Binding-site contacts:
Ligand atom C1 contacts residue ASN40 of chain 1.B at 1.5 Å.
Ligand atom C3 contacts residue ASN40 of chain 1.B at 3.9 Å.
Ligand atom N2 contacts residue ASN40 of chain 1.B at 3.7 Å.
Ligand atom C5 contacts residue ASN40 of chain 1.B at 3.1 Å.
Ligand atom C2 contacts residue ASN40 of chain 1.B at 2.8 Å.
Ligand atom C6 contacts residue ASN40 of chain 1.B at 4.0 Å.
Ligand atom O5 contacts residue ASN40 of chain 1.B at 1.7 Å (h-bond).
Ligand atom C4 contacts residue ASN40 of chain 1.B at 3.8 Å.

The small molecule below binds the protein below.
Small molecule (SMILES): CC(=O)N[C@@H]1[C@@H](O)[C@H](O)[C@@H](CO)O[C@H]1O

Sequence of chain 1.B:
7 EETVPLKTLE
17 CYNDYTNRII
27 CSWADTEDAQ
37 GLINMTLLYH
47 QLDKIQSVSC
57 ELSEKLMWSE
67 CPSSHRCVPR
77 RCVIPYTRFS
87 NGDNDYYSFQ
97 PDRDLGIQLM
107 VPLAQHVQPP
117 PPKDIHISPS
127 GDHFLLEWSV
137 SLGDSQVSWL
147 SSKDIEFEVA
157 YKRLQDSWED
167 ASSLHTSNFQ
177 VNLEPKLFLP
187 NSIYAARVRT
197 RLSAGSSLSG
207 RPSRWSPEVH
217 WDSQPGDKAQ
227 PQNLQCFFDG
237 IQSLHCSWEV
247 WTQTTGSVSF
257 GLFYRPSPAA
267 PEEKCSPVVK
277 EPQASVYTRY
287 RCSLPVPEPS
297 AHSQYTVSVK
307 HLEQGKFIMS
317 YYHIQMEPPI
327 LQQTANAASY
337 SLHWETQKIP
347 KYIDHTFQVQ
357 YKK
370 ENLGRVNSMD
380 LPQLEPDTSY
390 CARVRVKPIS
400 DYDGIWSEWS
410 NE